The small molecule below binds the protein below.
Small molecule (SMILES): Cc1c(O)cccc1C(=O)N[C@@H](CSc1ccccc1)[C@H](O)CN1C[C@H]2CCCC[C@H]2C[C@H]1C(=O)NC(C)(C)C

Sequence of chain 1.B:
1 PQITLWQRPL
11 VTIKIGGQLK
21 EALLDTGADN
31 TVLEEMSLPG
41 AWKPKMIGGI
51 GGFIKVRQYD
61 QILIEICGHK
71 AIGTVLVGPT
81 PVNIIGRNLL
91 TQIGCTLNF

Sequence of chain 1.A:
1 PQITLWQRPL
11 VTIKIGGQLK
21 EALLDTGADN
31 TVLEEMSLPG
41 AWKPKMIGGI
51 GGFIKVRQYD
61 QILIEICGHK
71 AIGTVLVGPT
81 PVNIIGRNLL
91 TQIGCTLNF

Binding-site contacts:
Ligand atom C80 contacts residue VAL82 of chain 1.B at 3.7 Å (hydrophobic).
Ligand atom C5 contacts residue ILE50 of chain 1.B at 3.6 Å (hydrophobic).
Ligand atom C9 contacts residue GLY48 of chain 1.B at 3.7 Å.
Ligand atom C4 contacts residue PRO81 of chain 1.A at 3.3 Å (hydrophobic).
Ligand atom C80 contacts residue ARG8 of chain 1.B at 3.7 Å.
Ligand atom C10 contacts residue ASP25 of chain 1.A at 3.6 Å.
Ligand atom O21 contacts residue GLY27 of chain 1.A at 3.5 Å.
Ligand atom C6 contacts residue ILE84 of chain 1.A at 3.5 Å (hydrophobic).
Ligand atom C32 contacts residue ASN30 of chain 1.A at 3.3 Å.
Ligand atom C18 contacts residue GLY27 of chain 1.B at 3.3 Å.
Ligand atom C32 contacts residue ASP29 of chain 1.A at 3.6 Å.
Ligand atom O38 contacts residue ASN30 of chain 1.A at 2.8 Å (h-bond).
Ligand atom N22 contacts residue GLY27 of chain 1.A at 3.6 Å.
Ligand atom C15 contacts residue GLY48 of chain 1.B at 3.8 Å.
Ligand atom O21 contacts residue ASP25 of chain 1.A at 2.7 Å (salt-bridge).
Ligand atom C15 contacts residue ILE50 of chain 1.A at 3.7 Å (hydrophobic).
Ligand atom C33 contacts residue ASN30 of chain 1.A at 3.5 Å.
Ligand atom C14 contacts residue VAL32 of chain 1.B at 3.8 Å (hydrophobic).
Ligand atom O21 contacts residue ASP25 of chain 1.B at 2.8 Å (salt-bridge).
Ligand atom N7 contacts residue GLY27 of chain 1.B at 3.5 Å (h-bond).
Ligand atom C81 contacts residue LEU23 of chain 1.B at 3.7 Å (hydrophobic).
Ligand atom C81 contacts residue ARG8 of chain 1.B at 3.8 Å.
Ligand atom C18 contacts residue ASP25 of chain 1.A at 3.8 Å.
Ligand atom C30 contacts residue GLY27 of chain 1.A at 3.8 Å.
Ligand atom C4 contacts residue ILE50 of chain 1.B at 3.6 Å (hydrophobic).
Ligand atom C14 contacts residue ILE50 of chain 1.A at 3.8 Å (hydrophobic).
Ligand atom C5 contacts residue PRO81 of chain 1.A at 3.8 Å (hydrophobic).
Ligand atom C10 contacts residue GLY27 of chain 1.B at 3.4 Å.
Ligand atom O25 contacts residue GLY49 of chain 1.A at 3.4 Å.
Ligand atom C30 contacts residue GLY48 of chain 1.A at 3.8 Å.
Ligand atom C14 contacts residue ILE84 of chain 1.B at 3.7 Å (hydrophobic).
Ligand atom C15 contacts residue ILE47 of chain 1.B at 3.6 Å (hydrophobic).
Ligand atom C23 contacts residue ASP25 of chain 1.B at 3.1 Å.
Ligand atom C79 contacts residue PRO81 of chain 1.B at 3.7 Å (hydrophobic).
Ligand atom C19 contacts residue ASP25 of chain 1.A at 3.2 Å.
Ligand atom C16 contacts residue ASN30 of chain 1.B at 3.8 Å.
Ligand atom S74 contacts residue ILE84 of chain 1.B at 3.6 Å.
Ligand atom C82 contacts residue GLY27 of chain 1.A at 3.7 Å.
Ligand atom C4 contacts residue GLY49 of chain 1.B at 3.4 Å.
Ligand atom C8 contacts residue GLY27 of chain 1.B at 3.4 Å.